Binding-site contacts:
Ligand atom CB contacts residue GLU242 of chain 1.A at 3.3 Å.
Ligand atom CD2 contacts residue LEU91 of chain 1.A at 3.8 Å (hydrophobic).
Ligand atom CD1 contacts residue PRO238 of chain 1.A at 3.7 Å (hydrophobic).
Ligand atom CD1 contacts residue VAL70 of chain 1.A at 3.9 Å (hydrophobic).
Ligand atom N contacts residue GLU242 of chain 1.A at 2.8 Å (salt-bridge).
Ligand atom ND1 contacts residue GLN84 of chain 1.A at 4.0 Å.
Ligand atom CD2 contacts residue ILE88 of chain 1.A at 4.1 Å (hydrophobic).
Ligand atom C contacts residue LYS74 of chain 1.A at 4.1 Å.
Ligand atom CD1 contacts residue LEU239 of chain 1.A at 3.9 Å (hydrophobic).
Ligand atom CA contacts residue LYS74 of chain 1.A at 3.8 Å.
Ligand atom CD contacts residue GLU242 of chain 1.A at 4.0 Å.
Ligand atom CD2 contacts residue GLN84 of chain 1.A at 3.3 Å.
Ligand atom CD2 contacts residue GLN87 of chain 1.A at 3.9 Å.
Ligand atom C contacts residue GLU242 of chain 1.A at 3.5 Å.
Ligand atom CD2 contacts residue PHE79 of chain 1.A at 4.0 Å (hydrophobic).
Ligand atom CB contacts residue GLU242 of chain 1.A at 3.1 Å.
Ligand atom N contacts residue GLU242 of chain 1.A at 3.3 Å (salt-bridge).
Ligand atom O contacts residue MET80 of chain 1.A at 3.4 Å.
Ligand atom CG contacts residue GLN84 of chain 1.A at 3.5 Å.
Ligand atom CA contacts residue GLN84 of chain 1.A at 3.7 Å.
Ligand atom O contacts residue GLN84 of chain 1.A at 3.6 Å.
Ligand atom CA contacts residue GLU242 of chain 1.A at 3.5 Å.
Ligand atom CA contacts residue GLU242 of chain 1.A at 3.6 Å.
Ligand atom CD2 contacts residue LYS74 of chain 1.A at 3.9 Å.
Ligand atom NE2 contacts residue GLN84 of chain 1.A at 3.5 Å (h-bond).
Ligand atom NE2 contacts residue GLN84 of chain 1.A at 3.0 Å (h-bond).
Ligand atom CD1 contacts residue GLN87 of chain 1.A at 3.6 Å.
Ligand atom CD1 contacts residue ILE88 of chain 1.A at 3.9 Å (hydrophobic).
Ligand atom N contacts residue GLU242 of chain 1.A at 2.9 Å (salt-bridge).
Ligand atom CG contacts residue GLU242 of chain 1.A at 3.6 Å.
Ligand atom C contacts residue GLU242 of chain 1.A at 4.0 Å.
Ligand atom CB contacts residue GLN87 of chain 1.A at 4.1 Å.
Ligand atom C contacts residue GLN84 of chain 1.A at 4.1 Å.
Ligand atom CE1 contacts residue GLN84 of chain 1.A at 3.8 Å.
Ligand atom CG contacts residue GLN87 of chain 1.A at 4.0 Å.
Ligand atom O contacts residue LYS74 of chain 1.A at 2.9 Å (salt-bridge).
Ligand atom CA contacts residue GLU242 of chain 1.A at 3.8 Å.
Ligand atom CB contacts residue GLU242 of chain 1.A at 3.9 Å.
Ligand atom CD2 contacts residue LEU243 of chain 1.A at 4.2 Å (hydrophobic).
Ligand atom CG2 contacts residue LEU239 of chain 1.A at 3.8 Å (hydrophobic).

Sequence of chain 1.A:
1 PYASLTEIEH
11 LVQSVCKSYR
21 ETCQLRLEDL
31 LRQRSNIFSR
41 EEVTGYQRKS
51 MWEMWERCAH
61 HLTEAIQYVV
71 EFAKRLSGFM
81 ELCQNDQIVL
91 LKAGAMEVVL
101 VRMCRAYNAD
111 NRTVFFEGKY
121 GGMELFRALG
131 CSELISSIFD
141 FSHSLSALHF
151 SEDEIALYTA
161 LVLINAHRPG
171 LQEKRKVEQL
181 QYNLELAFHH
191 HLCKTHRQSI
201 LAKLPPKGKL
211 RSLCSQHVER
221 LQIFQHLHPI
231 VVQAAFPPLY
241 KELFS

The small molecule below binds the protein below.
Small molecule (SMILES): CC[C@H](C)[C@H](NC(=O)[C@@H](N)CCCCN)C(=O)N[C@@H](CC(C)C)C(=O)N[C@@H](CC1=NC=NC1)C(=O)N[C@@H](CCCN=C(N)N)C(=O)N[C@@H](CC(C)C)C(=O)N[C@@H](CC(C)C)C(=O)N[C@H](C=O)CCC(N)=O